Sequence of chain 1.B:
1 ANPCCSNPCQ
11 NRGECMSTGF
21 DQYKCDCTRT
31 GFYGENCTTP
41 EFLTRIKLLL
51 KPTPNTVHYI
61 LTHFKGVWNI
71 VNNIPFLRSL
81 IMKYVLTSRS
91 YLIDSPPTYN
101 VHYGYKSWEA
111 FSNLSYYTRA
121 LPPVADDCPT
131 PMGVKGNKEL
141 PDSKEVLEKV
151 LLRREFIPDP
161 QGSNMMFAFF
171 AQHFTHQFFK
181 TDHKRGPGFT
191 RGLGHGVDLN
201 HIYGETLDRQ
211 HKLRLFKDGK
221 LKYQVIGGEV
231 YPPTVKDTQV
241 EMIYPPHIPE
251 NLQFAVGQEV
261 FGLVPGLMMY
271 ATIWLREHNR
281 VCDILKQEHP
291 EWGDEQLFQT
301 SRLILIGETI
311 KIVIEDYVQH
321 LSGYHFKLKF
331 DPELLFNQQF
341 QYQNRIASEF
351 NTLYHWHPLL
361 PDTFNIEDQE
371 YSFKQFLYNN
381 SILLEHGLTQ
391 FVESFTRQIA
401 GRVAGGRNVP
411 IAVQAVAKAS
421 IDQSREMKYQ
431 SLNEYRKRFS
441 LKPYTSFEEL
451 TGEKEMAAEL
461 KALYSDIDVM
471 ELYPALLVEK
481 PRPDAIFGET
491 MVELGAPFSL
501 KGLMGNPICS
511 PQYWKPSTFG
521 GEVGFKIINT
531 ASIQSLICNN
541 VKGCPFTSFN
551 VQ

The small molecule below binds the protein below.
Small molecule (SMILES): CC(=O)N[C@@H]1[C@@H](O)[C@H](O)[C@@H](CO)O[C@H]1O

Binding-site contacts:
Ligand atom O7 contacts residue ASN36 of chain 1.B at 3.5 Å (h-bond).
Ligand atom O6 contacts residue SER6 of chain 1.B at 3.9 Å.
Ligand atom N2 contacts residue GLU35 of chain 1.B at 3.0 Å (salt-bridge).
Ligand atom C7 contacts residue ASN36 of chain 1.B at 3.4 Å.
Ligand atom N2 contacts residue ASN36 of chain 1.B at 2.9 Å (h-bond).
Ligand atom C8 contacts residue GLU35 of chain 1.B at 3.5 Å.
Ligand atom C1 contacts residue TYR23 of chain 1.B at 3.4 Å (hydrophobic).
Ligand atom C5 contacts residue ASN36 of chain 1.B at 3.7 Å.
Ligand atom C1 contacts residue ASN36 of chain 1.B at 1.4 Å.
Ligand atom C2 contacts residue ASN36 of chain 1.B at 2.5 Å.
Ligand atom C4 contacts residue ASN36 of chain 1.B at 4.2 Å.
Ligand atom O5 contacts residue ASN36 of chain 1.B at 2.4 Å (h-bond).
Ligand atom O5 contacts residue TYR23 of chain 1.B at 3.5 Å (h-bond).
Ligand atom O6 contacts residue TYR23 of chain 1.B at 4.2 Å.
Ligand atom C2 contacts residue GLU35 of chain 1.B at 3.9 Å.
Ligand atom C7 contacts residue GLU35 of chain 1.B at 3.7 Å.
Ligand atom C1 contacts residue GLU35 of chain 1.B at 4.2 Å.
Ligand atom C3 contacts residue GLU35 of chain 1.B at 4.2 Å.
Ligand atom C3 contacts residue ASN36 of chain 1.B at 3.8 Å.
Ligand atom O6 contacts residue PRO8 of chain 1.B at 3.6 Å.
Ligand atom C8 contacts residue ASN36 of chain 1.B at 4.5 Å.
Ligand atom C5 contacts residue TYR23 of chain 1.B at 3.7 Å (hydrophobic).
Ligand atom C6 contacts residue TYR23 of chain 1.B at 4.4 Å (hydrophobic).